Sequence of chain 1.A:
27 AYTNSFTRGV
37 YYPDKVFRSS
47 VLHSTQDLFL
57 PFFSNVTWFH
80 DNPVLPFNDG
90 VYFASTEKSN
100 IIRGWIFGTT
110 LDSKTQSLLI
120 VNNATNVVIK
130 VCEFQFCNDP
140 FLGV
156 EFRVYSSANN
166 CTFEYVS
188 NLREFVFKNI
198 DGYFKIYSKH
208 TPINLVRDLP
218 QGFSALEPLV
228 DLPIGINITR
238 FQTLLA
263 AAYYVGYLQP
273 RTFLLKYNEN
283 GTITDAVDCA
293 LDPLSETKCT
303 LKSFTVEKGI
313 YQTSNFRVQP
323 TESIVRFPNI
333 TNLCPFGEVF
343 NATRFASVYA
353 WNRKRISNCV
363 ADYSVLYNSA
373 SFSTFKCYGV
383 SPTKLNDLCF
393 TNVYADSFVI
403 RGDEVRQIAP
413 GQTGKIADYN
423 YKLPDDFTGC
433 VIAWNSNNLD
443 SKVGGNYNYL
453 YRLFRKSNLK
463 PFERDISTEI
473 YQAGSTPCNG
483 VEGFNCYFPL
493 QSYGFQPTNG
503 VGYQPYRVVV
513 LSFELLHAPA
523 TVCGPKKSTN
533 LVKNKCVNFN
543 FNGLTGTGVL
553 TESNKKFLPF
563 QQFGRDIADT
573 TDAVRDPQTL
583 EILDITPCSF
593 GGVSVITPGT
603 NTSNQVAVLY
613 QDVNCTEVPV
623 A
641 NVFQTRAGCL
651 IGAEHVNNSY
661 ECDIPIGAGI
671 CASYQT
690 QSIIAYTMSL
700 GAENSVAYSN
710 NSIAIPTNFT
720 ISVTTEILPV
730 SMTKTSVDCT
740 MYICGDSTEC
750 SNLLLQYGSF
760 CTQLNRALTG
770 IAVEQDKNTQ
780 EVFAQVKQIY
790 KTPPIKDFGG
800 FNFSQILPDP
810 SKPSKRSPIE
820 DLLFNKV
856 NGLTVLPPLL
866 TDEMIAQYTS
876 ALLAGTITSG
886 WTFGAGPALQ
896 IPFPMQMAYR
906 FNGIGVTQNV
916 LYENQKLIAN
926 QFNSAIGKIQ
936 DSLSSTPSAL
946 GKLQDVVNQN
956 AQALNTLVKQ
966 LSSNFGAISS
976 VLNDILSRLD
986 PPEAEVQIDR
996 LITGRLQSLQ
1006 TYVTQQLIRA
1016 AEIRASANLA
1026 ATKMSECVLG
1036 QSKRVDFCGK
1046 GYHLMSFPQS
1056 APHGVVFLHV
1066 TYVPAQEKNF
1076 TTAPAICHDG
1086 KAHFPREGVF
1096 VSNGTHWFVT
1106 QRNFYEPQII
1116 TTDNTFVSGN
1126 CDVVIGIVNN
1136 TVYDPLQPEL

Binding-site contacts:
Ligand atom C8 contacts residue ASN1074 of chain 1.G at 3.4 Å.
Ligand atom C5 contacts residue ASN1074 of chain 1.G at 3.6 Å.
Ligand atom O5 contacts residue ASN1074 of chain 1.G at 2.3 Å (h-bond).
Ligand atom C7 contacts residue GLU1072 of chain 1.G at 4.4 Å.
Ligand atom C4 contacts residue ASN1074 of chain 1.G at 4.3 Å.
Ligand atom C7 contacts residue ASN1074 of chain 1.G at 3.7 Å.
Ligand atom C1 contacts residue ASN1074 of chain 1.G at 1.4 Å.
Ligand atom C3 contacts residue ASN1074 of chain 1.G at 3.9 Å.
Ligand atom N2 contacts residue ASN1074 of chain 1.G at 3.0 Å (h-bond).
Ligand atom C1 contacts residue GLN895 of chain 1.A at 4.4 Å.
Ligand atom C5 contacts residue ALA706 of chain 1.G at 4.0 Å (hydrophobic).
Ligand atom O7 contacts residue ASN1074 of chain 1.G at 4.3 Å.
Ligand atom O7 contacts residue GLU1072 of chain 1.G at 3.3 Å.
Ligand atom C2 contacts residue ASN1074 of chain 1.G at 2.6 Å.
Ligand atom C6 contacts residue ALA706 of chain 1.G at 4.3 Å (hydrophobic).
Ligand atom O7 contacts residue LYS1073 of chain 1.G at 3.5 Å (salt-bridge).
Ligand atom C7 contacts residue LYS1073 of chain 1.G at 4.2 Å.

Sequence of chain 1.G:
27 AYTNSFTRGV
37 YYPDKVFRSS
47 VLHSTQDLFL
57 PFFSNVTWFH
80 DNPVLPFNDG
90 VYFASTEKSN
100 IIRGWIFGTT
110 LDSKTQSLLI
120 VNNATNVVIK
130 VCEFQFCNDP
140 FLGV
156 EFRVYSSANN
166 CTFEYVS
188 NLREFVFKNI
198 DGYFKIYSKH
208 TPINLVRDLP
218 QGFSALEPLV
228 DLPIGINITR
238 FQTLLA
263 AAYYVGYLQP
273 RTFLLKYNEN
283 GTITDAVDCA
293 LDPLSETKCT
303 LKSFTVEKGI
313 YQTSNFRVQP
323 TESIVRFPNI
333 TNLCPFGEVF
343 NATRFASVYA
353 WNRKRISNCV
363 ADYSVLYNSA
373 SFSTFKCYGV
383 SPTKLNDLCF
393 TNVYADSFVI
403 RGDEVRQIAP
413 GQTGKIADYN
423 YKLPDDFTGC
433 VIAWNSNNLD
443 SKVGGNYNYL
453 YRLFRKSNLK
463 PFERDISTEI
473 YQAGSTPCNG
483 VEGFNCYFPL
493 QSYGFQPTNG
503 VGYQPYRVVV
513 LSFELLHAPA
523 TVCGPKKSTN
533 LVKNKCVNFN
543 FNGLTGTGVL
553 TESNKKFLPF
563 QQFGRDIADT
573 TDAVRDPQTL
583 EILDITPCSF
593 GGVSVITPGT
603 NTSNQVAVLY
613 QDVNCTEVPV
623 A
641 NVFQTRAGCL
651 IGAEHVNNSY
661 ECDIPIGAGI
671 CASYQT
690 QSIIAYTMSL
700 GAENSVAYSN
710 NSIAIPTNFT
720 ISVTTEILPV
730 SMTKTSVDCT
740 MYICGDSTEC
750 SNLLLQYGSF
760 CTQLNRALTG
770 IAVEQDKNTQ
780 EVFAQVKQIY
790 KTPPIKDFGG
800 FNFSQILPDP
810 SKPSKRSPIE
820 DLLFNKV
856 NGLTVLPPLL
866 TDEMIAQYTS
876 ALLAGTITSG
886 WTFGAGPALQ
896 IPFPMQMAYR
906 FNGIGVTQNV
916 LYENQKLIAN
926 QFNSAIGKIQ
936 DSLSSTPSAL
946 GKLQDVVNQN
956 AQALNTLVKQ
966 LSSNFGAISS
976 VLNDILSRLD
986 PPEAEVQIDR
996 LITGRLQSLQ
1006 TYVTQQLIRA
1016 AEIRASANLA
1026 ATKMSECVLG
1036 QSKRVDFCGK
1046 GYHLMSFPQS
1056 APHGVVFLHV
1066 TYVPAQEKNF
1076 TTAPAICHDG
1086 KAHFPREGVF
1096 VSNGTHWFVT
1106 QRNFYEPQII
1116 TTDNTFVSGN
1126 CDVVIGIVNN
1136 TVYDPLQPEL

The protein below binds the small molecule below.
Small molecule (SMILES): CC(=O)N[C@@H]1[C@@H](O)[C@H](O)[C@@H](CO)O[C@H]1O